Sequence of chain 1.A:
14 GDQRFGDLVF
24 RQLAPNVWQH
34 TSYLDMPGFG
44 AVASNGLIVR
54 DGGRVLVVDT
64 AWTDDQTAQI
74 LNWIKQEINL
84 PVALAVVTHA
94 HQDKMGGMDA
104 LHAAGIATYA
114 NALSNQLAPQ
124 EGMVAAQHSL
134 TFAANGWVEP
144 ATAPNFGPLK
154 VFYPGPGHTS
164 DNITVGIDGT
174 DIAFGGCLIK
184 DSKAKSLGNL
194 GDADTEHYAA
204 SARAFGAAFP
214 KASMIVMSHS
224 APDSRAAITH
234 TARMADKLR

This protein binds this small molecule.
Small molecule (SMILES): C[C@@H](CS)C(=O)NCc1ccccc1

Binding-site contacts:
Ligand atom CAK contacts residue ASN192 of chain 1.A at 3.9 Å.
Ligand atom CAN contacts residue HIS94 of chain 1.A at 3.6 Å.
Ligand atom SAA contacts residue HIS161 of chain 1.A at 3.3 Å (h-bond).
Ligand atom CAC contacts residue ZN1 of chain 1.I at 4.0 Å.
Ligand atom CAC contacts residue TRP65 of chain 1.A at 4.0 Å (hydrophobic).
Ligand atom CAM contacts residue HIS94 of chain 1.A at 3.9 Å.
Ligand atom CAM contacts residue ASN192 of chain 1.A at 3.5 Å.
Ligand atom CAC contacts residue ASP96 of chain 1.A at 4.2 Å.
Ligand atom CAJ contacts residue ASN192 of chain 1.A at 3.7 Å.
Ligand atom SAA contacts residue ASP96 of chain 1.A at 3.6 Å (salt-bridge).
Ligand atom CAN contacts residue ASP195 of chain 1.A at 3.7 Å.
Ligand atom CAB contacts residue HIS94 of chain 1.A at 3.7 Å.
Ligand atom SAA contacts residue HIS94 of chain 1.A at 3.6 Å (h-bond).
Ligand atom CAF contacts residue TRP65 of chain 1.A at 3.5 Å (hydrophobic).
Ligand atom CAD contacts residue ASN192 of chain 1.A at 4.3 Å.
Ligand atom SAA contacts residue HIS222 of chain 1.A at 3.7 Å.
Ligand atom CAF contacts residue ASP96 of chain 1.A at 3.8 Å.
Ligand atom CAF contacts residue MET39 of chain 1.A at 4.3 Å (hydrophobic).
Ligand atom CAH contacts residue ASN192 of chain 1.A at 3.4 Å.
Ligand atom CAL contacts residue ASP195 of chain 1.A at 3.4 Å.
Ligand atom SAA contacts residue ZN1 of chain 1.I at 2.3 Å.
Ligand atom SAA contacts residue ZN1 of chain 1.H at 2.3 Å.
Ligand atom CAL contacts residue HIS94 of chain 1.A at 4.3 Å.
Ligand atom CAL contacts residue ASN192 of chain 1.A at 3.8 Å.
Ligand atom CAB contacts residue ASP96 of chain 1.A at 3.3 Å.
Ligand atom CAL contacts residue GLY194 of chain 1.A at 3.7 Å.
Ligand atom CAN contacts residue GLY194 of chain 1.A at 4.0 Å.
Ligand atom CAF contacts residue ZN1 of chain 1.I at 3.6 Å.
Ligand atom CAB contacts residue ZN1 of chain 1.I at 3.3 Å.
Ligand atom CAK contacts residue GLY194 of chain 1.A at 4.4 Å.
Ligand atom NAG contacts residue MET39 of chain 1.A at 3.7 Å.
Ligand atom CAF contacts residue HIS222 of chain 1.A at 3.5 Å.
Ligand atom CAN contacts residue ASN192 of chain 1.A at 3.6 Å.
Ligand atom OAE contacts residue ASN192 of chain 1.A at 3.4 Å.
Ligand atom SAA contacts residue HIS92 of chain 1.A at 4.0 Å.
Ligand atom SAA contacts residue CYS180 of chain 1.A at 3.9 Å.
Ligand atom CAD contacts residue MET39 of chain 1.A at 4.2 Å (hydrophobic).
Ligand atom CAB contacts residue ZN1 of chain 1.H at 3.3 Å.
Ligand atom CAI contacts residue ASN192 of chain 1.A at 3.4 Å.
Ligand atom CAH contacts residue MET39 of chain 1.A at 3.9 Å (hydrophobic).